A protein and the small-molecule ligand that binds it are described below.
Small molecule (SMILES): CC(=O)N[C@@H]1[C@@H](O)[C@H](O)[C@@H](CO)O[C@H]1O

Binding-site contacts:
Ligand atom O7 contacts residue LYS186 of chain 1.E at 4.1 Å.
Ligand atom C2 contacts residue ASN210 of chain 1.E at 2.5 Å.
Ligand atom N2 contacts residue ASN210 of chain 1.E at 2.9 Å (h-bond).
Ligand atom C5 contacts residue ASN210 of chain 1.E at 3.6 Å.
Ligand atom O6 contacts residue ALA234 of chain 1.E at 4.4 Å.
Ligand atom C8 contacts residue THR185 of chain 1.E at 4.3 Å.
Ligand atom C7 contacts residue ASN210 of chain 1.E at 3.8 Å.
Ligand atom O7 contacts residue ASN210 of chain 1.E at 4.2 Å.
Ligand atom C1 contacts residue ASN210 of chain 1.E at 1.4 Å.
Ligand atom C3 contacts residue ASN210 of chain 1.E at 3.8 Å.
Ligand atom O5 contacts residue ASN210 of chain 1.E at 2.4 Å (h-bond).
Ligand atom C4 contacts residue ASN210 of chain 1.E at 4.2 Å.

Sequence of chain 1.E:
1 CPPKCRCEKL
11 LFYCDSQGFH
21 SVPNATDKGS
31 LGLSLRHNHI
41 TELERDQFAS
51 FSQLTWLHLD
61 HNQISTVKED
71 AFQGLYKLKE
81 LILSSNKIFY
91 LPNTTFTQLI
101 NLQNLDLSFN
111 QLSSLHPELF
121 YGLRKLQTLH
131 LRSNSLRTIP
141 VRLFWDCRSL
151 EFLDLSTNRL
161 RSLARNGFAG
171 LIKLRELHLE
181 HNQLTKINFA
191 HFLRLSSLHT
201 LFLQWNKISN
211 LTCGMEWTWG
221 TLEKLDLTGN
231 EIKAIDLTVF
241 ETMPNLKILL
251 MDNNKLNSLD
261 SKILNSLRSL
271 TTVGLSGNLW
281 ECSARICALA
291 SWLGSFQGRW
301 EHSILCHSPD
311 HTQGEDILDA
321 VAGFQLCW